Sequence of chain 1.C:
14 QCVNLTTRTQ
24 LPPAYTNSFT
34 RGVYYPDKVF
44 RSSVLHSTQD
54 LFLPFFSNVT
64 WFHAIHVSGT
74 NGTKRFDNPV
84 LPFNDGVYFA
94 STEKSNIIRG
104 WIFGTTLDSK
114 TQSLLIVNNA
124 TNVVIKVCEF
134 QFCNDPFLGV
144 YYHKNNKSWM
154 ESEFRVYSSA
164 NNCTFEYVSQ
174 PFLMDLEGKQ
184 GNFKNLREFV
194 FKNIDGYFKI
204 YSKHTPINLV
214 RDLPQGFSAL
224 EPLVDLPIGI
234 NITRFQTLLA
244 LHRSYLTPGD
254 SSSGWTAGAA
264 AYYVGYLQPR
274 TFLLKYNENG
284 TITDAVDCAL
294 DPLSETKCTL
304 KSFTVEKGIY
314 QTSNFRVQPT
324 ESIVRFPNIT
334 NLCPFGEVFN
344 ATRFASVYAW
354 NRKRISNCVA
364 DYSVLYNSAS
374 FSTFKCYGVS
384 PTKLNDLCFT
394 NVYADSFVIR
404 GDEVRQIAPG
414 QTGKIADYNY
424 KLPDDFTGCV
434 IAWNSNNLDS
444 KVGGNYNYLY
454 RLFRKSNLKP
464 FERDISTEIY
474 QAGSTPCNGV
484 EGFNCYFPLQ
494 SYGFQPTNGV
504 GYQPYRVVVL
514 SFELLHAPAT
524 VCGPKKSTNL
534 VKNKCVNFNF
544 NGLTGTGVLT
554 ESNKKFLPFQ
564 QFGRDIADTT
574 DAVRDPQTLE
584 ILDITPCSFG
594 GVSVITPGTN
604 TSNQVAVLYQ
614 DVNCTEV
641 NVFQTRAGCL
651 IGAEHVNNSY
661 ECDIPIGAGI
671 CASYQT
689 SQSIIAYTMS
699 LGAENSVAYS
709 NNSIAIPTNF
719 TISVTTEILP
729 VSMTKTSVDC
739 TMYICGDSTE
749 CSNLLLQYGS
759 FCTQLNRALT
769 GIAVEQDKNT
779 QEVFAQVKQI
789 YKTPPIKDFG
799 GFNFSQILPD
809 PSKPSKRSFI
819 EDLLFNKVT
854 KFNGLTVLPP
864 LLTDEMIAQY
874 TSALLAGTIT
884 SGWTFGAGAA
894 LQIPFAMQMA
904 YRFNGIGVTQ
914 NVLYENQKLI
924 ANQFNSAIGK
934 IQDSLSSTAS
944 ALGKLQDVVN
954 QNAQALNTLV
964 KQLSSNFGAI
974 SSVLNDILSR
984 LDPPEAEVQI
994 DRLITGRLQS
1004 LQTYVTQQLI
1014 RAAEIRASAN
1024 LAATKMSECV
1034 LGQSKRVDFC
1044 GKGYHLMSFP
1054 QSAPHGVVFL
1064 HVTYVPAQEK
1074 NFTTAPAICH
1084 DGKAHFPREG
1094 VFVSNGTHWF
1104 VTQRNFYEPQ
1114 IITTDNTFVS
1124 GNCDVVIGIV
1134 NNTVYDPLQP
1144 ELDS

Binding-site contacts:
Ligand atom C1 contacts residue ASN717 of chain 1.C at 1.4 Å.
Ligand atom C7 contacts residue ASN717 of chain 1.C at 3.5 Å.
Ligand atom C4 contacts residue GLN926 of chain 1.C at 4.5 Å.
Ligand atom C3 contacts residue LEU922 of chain 1.C at 3.8 Å (hydrophobic).
Ligand atom O5 contacts residue GLN1071 of chain 1.C at 3.7 Å.
Ligand atom O3 contacts residue LEU922 of chain 1.C at 4.5 Å.
Ligand atom C2 contacts residue ASN717 of chain 1.C at 2.5 Å.
Ligand atom O6 contacts residue THR719 of chain 1.C at 4.2 Å.
Ligand atom O7 contacts residue ASN717 of chain 1.C at 3.6 Å.
Ligand atom O6 contacts residue GLN926 of chain 1.C at 3.4 Å (h-bond).
Ligand atom O5 contacts residue GLN926 of chain 1.C at 4.0 Å.
Ligand atom C5 contacts residue ASN717 of chain 1.C at 3.7 Å.
Ligand atom C8 contacts residue ASN717 of chain 1.C at 4.0 Å.
Ligand atom O5 contacts residue ASN717 of chain 1.C at 2.4 Å (h-bond).
Ligand atom O4 contacts residue LEU922 of chain 1.C at 3.7 Å.
Ligand atom C2 contacts residue LEU922 of chain 1.C at 4.4 Å (hydrophobic).
Ligand atom C4 contacts residue ASN717 of chain 1.C at 4.2 Å.
Ligand atom C4 contacts residue LEU922 of chain 1.C at 4.3 Å (hydrophobic).
Ligand atom C6 contacts residue GLN926 of chain 1.C at 4.0 Å.
Ligand atom C2 contacts residue GLN1071 of chain 1.C at 4.5 Å.
Ligand atom O7 contacts residue GLN1071 of chain 1.C at 3.8 Å.
Ligand atom C1 contacts residue GLN926 of chain 1.C at 4.3 Å.
Ligand atom N2 contacts residue LEU922 of chain 1.C at 4.1 Å.
Ligand atom C1 contacts residue GLN1071 of chain 1.C at 4.2 Å.
Ligand atom N2 contacts residue ASN717 of chain 1.C at 2.9 Å (h-bond).
Ligand atom C3 contacts residue ASN717 of chain 1.C at 3.8 Å.
Ligand atom C5 contacts residue GLN926 of chain 1.C at 3.5 Å.

The protein below binds the small molecule below.
Small molecule (SMILES): CC(=O)N[C@@H]1[C@@H](O)[C@H](O)[C@@H](CO)O[C@H]1O